Sequence of chain 13.A:
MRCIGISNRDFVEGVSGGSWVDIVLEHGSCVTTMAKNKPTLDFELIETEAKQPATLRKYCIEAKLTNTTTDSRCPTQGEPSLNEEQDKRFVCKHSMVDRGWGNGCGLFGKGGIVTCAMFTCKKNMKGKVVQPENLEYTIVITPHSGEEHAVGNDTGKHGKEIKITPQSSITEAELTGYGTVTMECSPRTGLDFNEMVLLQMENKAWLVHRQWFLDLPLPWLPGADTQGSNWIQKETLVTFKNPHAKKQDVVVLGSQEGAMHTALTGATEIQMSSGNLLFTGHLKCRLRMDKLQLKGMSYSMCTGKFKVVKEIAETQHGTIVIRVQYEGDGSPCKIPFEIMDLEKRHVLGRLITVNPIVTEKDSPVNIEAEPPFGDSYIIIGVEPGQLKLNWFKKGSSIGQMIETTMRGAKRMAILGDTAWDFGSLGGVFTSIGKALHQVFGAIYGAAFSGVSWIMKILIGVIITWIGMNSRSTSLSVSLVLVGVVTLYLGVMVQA

This protein binds this small molecule.
Small molecule (SMILES): CC(=O)N[C@H]1[C@H](O[C@H]2[C@H](O)[C@@H](NC(C)=O)CO[C@@H]2CO)O[C@H](CO)[C@@H](O)[C@@H]1O

Binding-site contacts:
Ligand atom O6 contacts residue HIS158 of chain 47.A at 3.5 Å.
Ligand atom O5 contacts residue GLY156 of chain 47.A at 4.1 Å.
Ligand atom O3 contacts residue HIS149 of chain 47.A at 4.2 Å.
Ligand atom C3 contacts residue ASN153 of chain 47.A at 3.9 Å.
Ligand atom C8 contacts residue GLY102 of chain 13.A at 3.5 Å.
Ligand atom C1 contacts residue THR155 of chain 47.A at 3.9 Å.
Ligand atom C5 contacts residue HIS149 of chain 47.A at 4.2 Å.
Ligand atom O5 contacts residue HIS149 of chain 47.A at 3.6 Å (h-bond).
Ligand atom O5 contacts residue ASN153 of chain 47.A at 2.3 Å (h-bond).
Ligand atom C2 contacts residue HIS149 of chain 47.A at 3.4 Å.
Ligand atom C7 contacts residue HIS149 of chain 47.A at 4.3 Å.
Ligand atom C4 contacts residue ASN153 of chain 47.A at 4.2 Å.
Ligand atom C1 contacts residue ASN153 of chain 47.A at 1.4 Å.
Ligand atom C8 contacts residue ASN153 of chain 47.A at 4.5 Å.
Ligand atom C1 contacts residue HIS158 of chain 47.A at 4.2 Å.
Ligand atom O7 contacts residue HIS149 of chain 47.A at 3.3 Å.
Ligand atom O5 contacts residue THR155 of chain 47.A at 3.9 Å.
Ligand atom O6 contacts residue HIS149 of chain 47.A at 3.5 Å.
Ligand atom C5 contacts residue GLY156 of chain 47.A at 4.1 Å.
Ligand atom N2 contacts residue ASN153 of chain 47.A at 3.1 Å (h-bond).
Ligand atom C5 contacts residue HIS158 of chain 47.A at 4.0 Å.
Ligand atom C5 contacts residue ASN153 of chain 47.A at 3.6 Å.
Ligand atom C6 contacts residue HIS158 of chain 47.A at 3.6 Å.
Ligand atom O5 contacts residue HIS158 of chain 47.A at 3.2 Å.
Ligand atom C4 contacts residue HIS149 of chain 47.A at 3.7 Å.
Ligand atom C3 contacts residue HIS149 of chain 47.A at 4.3 Å.
Ligand atom C2 contacts residue ASN153 of chain 47.A at 2.5 Å.
Ligand atom C7 contacts residue ASN153 of chain 47.A at 4.1 Å.
Ligand atom C6 contacts residue GLY156 of chain 47.A at 3.8 Å.
Ligand atom C1 contacts residue HIS149 of chain 47.A at 3.6 Å.
Ligand atom N2 contacts residue HIS149 of chain 47.A at 4.2 Å.

Sequence of chain 47.A:
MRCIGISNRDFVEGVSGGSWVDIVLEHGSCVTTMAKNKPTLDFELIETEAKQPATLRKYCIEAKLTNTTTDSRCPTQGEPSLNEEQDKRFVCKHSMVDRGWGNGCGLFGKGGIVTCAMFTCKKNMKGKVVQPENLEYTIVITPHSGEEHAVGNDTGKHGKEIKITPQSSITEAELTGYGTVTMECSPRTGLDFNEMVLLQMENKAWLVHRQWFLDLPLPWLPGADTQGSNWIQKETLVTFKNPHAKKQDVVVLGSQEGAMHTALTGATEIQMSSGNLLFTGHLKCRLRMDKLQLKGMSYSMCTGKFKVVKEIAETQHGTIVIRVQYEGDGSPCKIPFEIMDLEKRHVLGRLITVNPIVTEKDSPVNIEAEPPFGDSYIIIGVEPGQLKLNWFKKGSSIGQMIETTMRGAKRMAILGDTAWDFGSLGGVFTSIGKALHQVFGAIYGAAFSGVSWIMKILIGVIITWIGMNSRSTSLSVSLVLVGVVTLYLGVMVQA